Binding-site contacts:
Ligand atom C13 contacts residue LEU126 of chain 1.A at 3.8 Å (hydrophobic).
Ligand atom C30 contacts residue SER85 of chain 1.A at 3.6 Å.
Ligand atom C29 contacts residue PHE78 of chain 1.A at 3.4 Å (hydrophobic).
Ligand atom C34 contacts residue CYS80 of chain 1.A at 3.6 Å (hydrophobic).
Ligand atom C32 contacts residue CYS80 of chain 1.A at 3.6 Å (hydrophobic).
Ligand atom C22 contacts residue HIS245 of chain 1.A at 3.6 Å.
Ligand atom N08 contacts residue LEU126 of chain 1.A at 3.5 Å.
Ligand atom C10 contacts residue SER85 of chain 1.A at 3.4 Å.
Ligand atom O05 contacts residue TYR119 of chain 1.A at 3.3 Å (h-bond).
Ligand atom C16 contacts residue LEU126 of chain 1.A at 3.8 Å (hydrophobic).
Ligand atom C25 contacts residue VAL129 of chain 1.A at 3.7 Å (hydrophobic).
Ligand atom O04 contacts residue LEU265 of chain 1.A at 3.7 Å.
Ligand atom C27 contacts residue MET125 of chain 1.A at 3.7 Å (hydrophobic).
Ligand atom C15 contacts residue CYS81 of chain 1.A at 3.7 Å (hydrophobic).
Ligand atom C11 contacts residue THR84 of chain 1.A at 3.5 Å.
Ligand atom C29 contacts residue CYS81 of chain 1.A at 3.7 Å (hydrophobic).
Ligand atom O05 contacts residue HIS245 of chain 1.A at 2.8 Å (h-bond).
Ligand atom C13 contacts residue THR84 of chain 1.A at 3.5 Å.
Ligand atom C26 contacts residue CYS80 of chain 1.A at 3.7 Å (hydrophobic).
Ligand atom O02 contacts residue CYS80 of chain 1.A at 3.6 Å (h-bond).
Ligand atom O01 contacts residue ILE122 of chain 1.A at 3.6 Å.
Ligand atom C12 contacts residue SER85 of chain 1.A at 3.8 Å.
Ligand atom N08 contacts residue THR84 of chain 1.A at 3.6 Å.
Ligand atom O04 contacts residue SER85 of chain 1.A at 2.7 Å (h-bond).
Ligand atom C14 contacts residue CYS81 of chain 1.A at 3.8 Å (hydrophobic).
Ligand atom C32 contacts residue VAL137 of chain 1.A at 3.7 Å (hydrophobic).
Ligand atom C30 contacts residue HIS245 of chain 1.A at 3.7 Å.
Ligand atom C21 contacts residue MET160 of chain 1.A at 3.4 Å (hydrophobic).
Ligand atom O05 contacts residue TYR269 of chain 1.A at 2.7 Å (h-bond).
Ligand atom O02 contacts residue THR84 of chain 1.A at 3.5 Å (h-bond).
Ligand atom O01 contacts residue THR84 of chain 1.A at 3.8 Å.
Ligand atom O03 contacts residue HIS245 of chain 1.A at 3.2 Å.
Ligand atom O04 contacts residue TYR119 of chain 1.A at 2.8 Å (h-bond).
Ligand atom C10 contacts residue CYS81 of chain 1.A at 3.6 Å (hydrophobic).
Ligand atom C30 contacts residue TYR119 of chain 1.A at 3.4 Å (hydrophobic).
Ligand atom C24 contacts residue ILE122 of chain 1.A at 3.7 Å (hydrophobic).
Ligand atom C15 contacts residue SER85 of chain 1.A at 3.3 Å.
Ligand atom C27 contacts residue LEU126 of chain 1.A at 3.7 Å (hydrophobic).
Ligand atom C21 contacts residue PHE123 of chain 1.A at 3.6 Å (hydrophobic).
Ligand atom C19 contacts residue LEU126 of chain 1.A at 3.7 Å (hydrophobic).

A small-molecule ligand and the protein it binds are described below.
Small molecule (SMILES): CC[C@@H](Oc1cccc(CN(CCCOc2ccc(OC)cc2)c2nc3ccccc3o2)c1)C(=O)O

Sequence of chain 1.A:
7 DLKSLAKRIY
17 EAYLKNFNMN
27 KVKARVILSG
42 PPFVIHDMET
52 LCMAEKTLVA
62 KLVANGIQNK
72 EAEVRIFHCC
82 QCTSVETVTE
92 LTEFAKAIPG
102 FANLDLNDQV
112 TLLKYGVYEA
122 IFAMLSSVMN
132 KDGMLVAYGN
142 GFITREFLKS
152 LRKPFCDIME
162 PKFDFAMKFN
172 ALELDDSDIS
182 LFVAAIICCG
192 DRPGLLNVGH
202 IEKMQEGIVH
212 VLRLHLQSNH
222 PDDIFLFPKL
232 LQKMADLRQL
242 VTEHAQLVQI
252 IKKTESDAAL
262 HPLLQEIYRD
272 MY